Binding-site contacts:
Ligand atom O7 contacts residue ASN12 of chain 57.M at 3.6 Å.
Ligand atom C1 contacts residue ASN12 of chain 57.M at 2.2 Å.
Ligand atom C2 contacts residue ASN12 of chain 57.M at 3.3 Å.
Ligand atom C7 contacts residue ASN12 of chain 57.M at 3.9 Å.
Ligand atom O5 contacts residue ASN12 of chain 57.M at 2.8 Å (h-bond).
Ligand atom C5 contacts residue ASN12 of chain 57.M at 4.2 Å.
Ligand atom N2 contacts residue ASN12 of chain 57.M at 3.8 Å.

Sequence of chain 57.M:
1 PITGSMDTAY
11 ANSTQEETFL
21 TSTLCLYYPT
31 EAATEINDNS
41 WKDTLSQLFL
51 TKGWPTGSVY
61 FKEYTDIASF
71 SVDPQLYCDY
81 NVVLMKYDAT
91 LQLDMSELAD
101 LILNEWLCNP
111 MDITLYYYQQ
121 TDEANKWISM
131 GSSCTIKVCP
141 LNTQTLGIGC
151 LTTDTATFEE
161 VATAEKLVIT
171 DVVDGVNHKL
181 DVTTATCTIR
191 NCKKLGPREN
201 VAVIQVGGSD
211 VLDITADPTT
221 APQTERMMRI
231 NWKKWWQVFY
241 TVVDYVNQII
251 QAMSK

This small molecule binds to this protein.
Small molecule (SMILES): CC(=O)N[C@H]1[C@H](O[C@H]2[C@H](O)[C@@H](NC(C)=O)CO[C@@H]2CO)O[C@H](CO)[C@@H](O)[C@@H]1O